Sequence of chain 1.D:
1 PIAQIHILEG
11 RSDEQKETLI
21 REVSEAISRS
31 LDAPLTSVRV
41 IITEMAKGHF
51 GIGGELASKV

Sequence of chain 1.C:
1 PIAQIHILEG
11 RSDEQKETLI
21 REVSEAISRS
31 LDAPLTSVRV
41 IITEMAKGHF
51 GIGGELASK

A small-molecule ligand and the protein it binds are described below.
Small molecule (SMILES): O=C(O)C(=O)C=CCO

Binding-site contacts:
Ligand atom O06 contacts residue ILE52 of chain 1.D at 4.0 Å.
Ligand atom C04 contacts residue PRO1 of chain 1.C at 4.0 Å (hydrophobic).
Ligand atom C05 contacts residue ARG39 of chain 1.F at 3.9 Å.
Ligand atom C03 contacts residue SER37 of chain 1.C at 4.1 Å.
Ligand atom O08 contacts residue PHE50 of chain 1.D at 4.3 Å.
Ligand atom C04 contacts residue PHE50 of chain 1.D at 4.4 Å (hydrophobic).
Ligand atom C01 contacts residue PRO1 of chain 1.C at 1.3 Å (hydrophobic).
Ligand atom O06 contacts residue SER37 of chain 1.C at 3.7 Å.
Ligand atom C01 contacts residue PHE50 of chain 1.D at 4.3 Å (hydrophobic).
Ligand atom C04 contacts residue ILE52 of chain 1.D at 4.2 Å (hydrophobic).
Ligand atom C05 contacts residue ILE52 of chain 1.D at 4.1 Å (hydrophobic).
Ligand atom O08 contacts residue ILE52 of chain 1.D at 4.3 Å.
Ligand atom O08 contacts residue PRO1 of chain 1.C at 4.4 Å.
Ligand atom C02 contacts residue PRO1 of chain 1.C at 2.5 Å (hydrophobic).
Ligand atom O06 contacts residue ARG39 of chain 1.F at 2.6 Å (salt-bridge).
Ligand atom C04 contacts residue SER37 of chain 1.C at 4.0 Å.
Ligand atom C03 contacts residue PHE50 of chain 1.D at 4.0 Å (hydrophobic).
Ligand atom C01 contacts residue HIS6 of chain 1.D at 4.4 Å.
Ligand atom C05 contacts residue SER37 of chain 1.C at 3.5 Å.
Ligand atom C02 contacts residue PHE50 of chain 1.D at 3.4 Å (hydrophobic).
Ligand atom C01 contacts residue ILE2 of chain 1.C at 4.1 Å (hydrophobic).
Ligand atom C03 contacts residue PRO1 of chain 1.C at 3.0 Å (hydrophobic).
Ligand atom O07 contacts residue SER37 of chain 1.C at 3.5 Å.

Sequence of chain 1.F:
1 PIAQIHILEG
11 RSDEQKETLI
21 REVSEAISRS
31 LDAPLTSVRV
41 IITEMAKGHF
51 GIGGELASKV